Sequence of chain 23.A:
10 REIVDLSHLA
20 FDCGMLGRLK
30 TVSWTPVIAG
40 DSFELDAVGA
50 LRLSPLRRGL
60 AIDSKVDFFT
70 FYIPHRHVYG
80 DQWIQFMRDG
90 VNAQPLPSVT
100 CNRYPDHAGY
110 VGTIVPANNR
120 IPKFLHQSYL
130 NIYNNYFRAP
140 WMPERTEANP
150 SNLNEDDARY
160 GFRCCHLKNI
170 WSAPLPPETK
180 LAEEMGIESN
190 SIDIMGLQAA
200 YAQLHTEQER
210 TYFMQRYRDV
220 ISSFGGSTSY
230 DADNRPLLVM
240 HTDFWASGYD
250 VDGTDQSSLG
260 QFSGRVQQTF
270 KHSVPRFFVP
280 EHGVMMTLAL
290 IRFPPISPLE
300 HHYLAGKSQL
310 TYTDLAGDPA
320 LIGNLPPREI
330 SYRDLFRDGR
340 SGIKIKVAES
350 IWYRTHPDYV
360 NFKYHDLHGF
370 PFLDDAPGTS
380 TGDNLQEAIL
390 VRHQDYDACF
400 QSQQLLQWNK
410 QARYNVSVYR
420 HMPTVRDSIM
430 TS

The small molecule below binds the protein below.
Small molecule (SMILES): Nc1ccn([C@H]2C[C@H](O)[C@@H](COP(=O)(O)O)O2)c(=O)n1

Binding-site contacts:
Ligand atom C1' contacts residue DC1 of chain 23.G at 1.4 Å.
Ligand atom O5' contacts residue PHE277 of chain 23.A at 4.1 Å.
Ligand atom O4' contacts residue DC1 of chain 23.G at 0.4 Å (h-bond).
Ligand atom C5' contacts residue PHE277 of chain 23.A at 3.8 Å (hydrophobic).
Ligand atom C4' contacts residue DC1 of chain 23.G at 1.2 Å.
Ligand atom O4' contacts residue ARG10 of chain 23.A at 4.1 Å.
Ligand atom O5' contacts residue DC1 of chain 23.G at 1.2 Å (h-bond).
Ligand atom P contacts residue DC1 of chain 23.G at 0.8 Å.
Ligand atom OP1 contacts residue DC1 of chain 23.G at 0.3 Å (h-bond).
Ligand atom OP2 contacts residue DC1 of chain 23.G at 1.1 Å.
Ligand atom O4' contacts residue PHE277 of chain 23.A at 4.4 Å.
Ligand atom O3' contacts residue DC1 of chain 23.G at 1.5 Å (h-bond).
Ligand atom C3' contacts residue DC1 of chain 23.G at 1.0 Å.
Ligand atom C5' contacts residue DC1 of chain 23.G at 1.5 Å.
Ligand atom OP2 contacts residue PHE277 of chain 23.A at 3.8 Å.
Ligand atom C1' contacts residue ARG10 of chain 23.A at 3.5 Å.
Ligand atom P contacts residue PHE277 of chain 23.A at 3.7 Å.
Ligand atom C2' contacts residue DC1 of chain 23.G at 1.4 Å.